Sequence of chain 1.K:
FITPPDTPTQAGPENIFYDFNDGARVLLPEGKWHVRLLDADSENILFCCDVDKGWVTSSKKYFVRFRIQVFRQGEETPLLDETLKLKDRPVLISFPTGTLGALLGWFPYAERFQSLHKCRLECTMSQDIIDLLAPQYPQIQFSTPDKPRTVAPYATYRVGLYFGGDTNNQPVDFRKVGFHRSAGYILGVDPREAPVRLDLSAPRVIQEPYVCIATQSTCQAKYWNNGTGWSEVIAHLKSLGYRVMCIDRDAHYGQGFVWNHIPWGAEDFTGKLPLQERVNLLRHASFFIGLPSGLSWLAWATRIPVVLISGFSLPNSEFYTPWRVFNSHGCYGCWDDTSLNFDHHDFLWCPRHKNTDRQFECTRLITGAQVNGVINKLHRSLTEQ

A protein and the small-molecule ligand that binds it are described below.
Small molecule (SMILES): Nc1ncnc2c1ncn2[C@@H]1O[C@H](COP(=O)(O)OP(=O)(O)O[C@H]2O[C@@H]([C@H](O)CO)[C@H](O)[C@@H](O)[C@H]2O)[C@@H](O)[C@H]1O

Binding-site contacts:
Ligand atom C8 contacts residue ARG257 of chain 1.K at 3.5 Å.
Ligand atom O6' contacts residue PRO300 of chain 1.K at 2.5 Å.
Ligand atom C3' contacts residue PRO300 of chain 1.K at 3.5 Å (hydrophobic).
Ligand atom O5' contacts residue LYS230 of chain 1.K at 3.1 Å (salt-bridge).
Ligand atom PB contacts residue THR226 of chain 1.K at 3.4 Å.
Ligand atom C6' contacts residue PRO300 of chain 1.K at 3.3 Å (hydrophobic).
Ligand atom N6 contacts residue ARG257 of chain 1.K at 3.6 Å.
Ligand atom N1 contacts residue ARG286 of chain 1.K at 3.6 Å (salt-bridge).
Ligand atom O3' contacts residue TRP305 of chain 1.K at 3.4 Å (h-bond).
Ligand atom O5D contacts residue THR226 of chain 1.K at 3.7 Å.
Ligand atom O3A contacts residue THR107 of chain 1.K at 3.4 Å (h-bond).
Ligand atom O4' contacts residue PHE187 of chain 1.K at 3.5 Å.
Ligand atom C2 contacts residue ARG286 of chain 1.K at 3.4 Å.
Ligand atom C4' contacts residue PRO300 of chain 1.K at 3.1 Å (hydrophobic).
Ligand atom C4' contacts residue PHE187 of chain 1.K at 3.7 Å (hydrophobic).
Ligand atom O7' contacts residue GLU326 of chain 1.K at 3.5 Å (salt-bridge).
Ligand atom O4' contacts residue PRO300 of chain 1.K at 2.7 Å (h-bond).
Ligand atom PA contacts residue THR107 of chain 1.K at 3.2 Å.
Ligand atom O2A contacts residue THR107 of chain 1.K at 1.8 Å (h-bond).
Ligand atom O6' contacts residue GLU326 of chain 1.K at 3.1 Å (salt-bridge).
Ligand atom O7' contacts residue TRP343 of chain 1.K at 3.0 Å (h-bond).
Ligand atom O3B contacts residue LYS230 of chain 1.K at 2.9 Å (salt-bridge).
Ligand atom N7 contacts residue ARG257 of chain 1.K at 2.8 Å.
Ligand atom O4' contacts residue TRP305 of chain 1.K at 2.6 Å (h-bond).
Ligand atom O3' contacts residue PHE187 of chain 1.K at 3.6 Å.
Ligand atom PB contacts residue LYS230 of chain 1.K at 3.5 Å.
Ligand atom O2' contacts residue LEU303 of chain 1.K at 3.5 Å.
Ligand atom O3' contacts residue ALA110 of chain 1.K at 2.9 Å (h-bond).
Ligand atom O2B contacts residue THR226 of chain 1.K at 3.7 Å.
Ligand atom C5' contacts residue PRO300 of chain 1.K at 2.7 Å (hydrophobic).
Ligand atom C4 contacts residue ARG257 of chain 1.K at 3.6 Å.
Ligand atom N1 contacts residue LEU281 of chain 1.K at 3.3 Å (h-bond).
Ligand atom O2A contacts residue LEU108 of chain 1.K at 3.2 Å (h-bond).
Ligand atom O3' contacts residue GLY109 of chain 1.K at 2.7 Å.
Ligand atom O1A contacts residue GLY302 of chain 1.K at 2.5 Å (h-bond).
Ligand atom C5 contacts residue ARG257 of chain 1.K at 3.2 Å.
Ligand atom O1B contacts residue THR226 of chain 1.K at 2.0 Å (h-bond).
Ligand atom C1' contacts residue LYS230 of chain 1.K at 3.5 Å.
Ligand atom O1B contacts residue LYS230 of chain 1.K at 2.8 Å (salt-bridge).
Ligand atom O1A contacts residue SER301 of chain 1.K at 3.4 Å.